A protein and the small-molecule ligand that binds it are described below.
Small molecule (SMILES): OC[C@H]1O[C@H](O[C@H]2[C@H](O)[C@@H](O)[C@@H](O)O[C@@H]2CO)[C@H](O)[C@@H](O)[C@@H]1O

Sequence of chain 1.A:
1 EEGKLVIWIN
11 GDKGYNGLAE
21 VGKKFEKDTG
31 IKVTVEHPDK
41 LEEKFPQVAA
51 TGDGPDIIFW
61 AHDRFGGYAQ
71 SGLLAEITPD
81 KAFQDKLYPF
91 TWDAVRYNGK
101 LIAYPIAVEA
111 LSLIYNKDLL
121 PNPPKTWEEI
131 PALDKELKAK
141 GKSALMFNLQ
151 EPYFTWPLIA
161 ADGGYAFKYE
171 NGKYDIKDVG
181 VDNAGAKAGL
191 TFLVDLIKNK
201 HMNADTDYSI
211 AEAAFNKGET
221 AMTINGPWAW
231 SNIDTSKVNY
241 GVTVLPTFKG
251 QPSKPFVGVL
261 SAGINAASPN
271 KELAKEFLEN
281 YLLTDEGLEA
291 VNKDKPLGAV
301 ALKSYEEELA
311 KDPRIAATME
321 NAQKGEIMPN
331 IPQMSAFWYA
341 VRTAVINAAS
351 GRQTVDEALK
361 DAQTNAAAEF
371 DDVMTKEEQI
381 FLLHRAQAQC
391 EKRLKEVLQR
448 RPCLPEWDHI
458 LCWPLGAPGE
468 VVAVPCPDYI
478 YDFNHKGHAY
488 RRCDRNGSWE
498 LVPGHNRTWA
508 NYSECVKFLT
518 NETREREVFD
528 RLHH

Binding-site contacts:
Ligand atom O2 contacts residue LYS13 of chain 1.A at 2.9 Å (salt-bridge).
Ligand atom O2 contacts residue ALA61 of chain 1.A at 3.8 Å.
Ligand atom O3 contacts residue ALA61 of chain 1.A at 3.6 Å.
Ligand atom C5 contacts residue GLU151 of chain 1.A at 3.9 Å.
Ligand atom C3 contacts residue ARG64 of chain 1.A at 3.9 Å.
Ligand atom O2 contacts residue TRP228 of chain 1.A at 3.8 Å.
Ligand atom O4 contacts residue TRP60 of chain 1.A at 3.7 Å.
Ligand atom O6 contacts residue PRO152 of chain 1.A at 3.3 Å.
Ligand atom O4 contacts residue ARG64 of chain 1.A at 2.8 Å (salt-bridge).
Ligand atom C1 contacts residue ASP12 of chain 1.A at 3.7 Å.
Ligand atom O6 contacts residue GLU151 of chain 1.A at 3.1 Å (salt-bridge).
Ligand atom C6 contacts residue PRO152 of chain 1.A at 3.6 Å (hydrophobic).
Ligand atom C6 contacts residue GLU151 of chain 1.A at 3.4 Å.
Ligand atom O4 contacts residue ARG342 of chain 1.A at 4.0 Å.
Ligand atom O6 contacts residue PHE154 of chain 1.A at 3.2 Å.
Ligand atom O5 contacts residue TYR153 of chain 1.A at 3.5 Å.
Ligand atom O3 contacts residue ASP63 of chain 1.A at 2.7 Å (salt-bridge).
Ligand atom C2 contacts residue TRP228 of chain 1.A at 3.8 Å (hydrophobic).
Ligand atom O3 contacts residue TRP60 of chain 1.A at 3.6 Å.
Ligand atom O6 contacts residue TYR153 of chain 1.A at 3.0 Å (h-bond).
Ligand atom C1 contacts residue LYS13 of chain 1.A at 3.7 Å.
Ligand atom O3 contacts residue GLU109 of chain 1.A at 3.8 Å.
Ligand atom C6 contacts residue ARG342 of chain 1.A at 3.5 Å.
Ligand atom C1 contacts residue TRP228 of chain 1.A at 3.7 Å (hydrophobic).
Ligand atom O1 contacts residue ASP12 of chain 1.A at 2.8 Å (salt-bridge).
Ligand atom C6 contacts residue TRP338 of chain 1.A at 3.7 Å (hydrophobic).
Ligand atom O2 contacts residue ASP63 of chain 1.A at 2.8 Å (salt-bridge).
Ligand atom O2 contacts residue GLU109 of chain 1.A at 3.0 Å (salt-bridge).
Ligand atom C3 contacts residue TRP60 of chain 1.A at 3.6 Å (hydrophobic).
Ligand atom C4 contacts residue ARG64 of chain 1.A at 3.6 Å.
Ligand atom O1 contacts residue LYS13 of chain 1.A at 2.9 Å (salt-bridge).
Ligand atom O3 contacts residue TRP338 of chain 1.A at 3.2 Å (h-bond).
Ligand atom C2 contacts residue LYS13 of chain 1.A at 3.8 Å.
Ligand atom O1 contacts residue ASN10 of chain 1.A at 3.2 Å (h-bond).
Ligand atom C3 contacts residue ASP63 of chain 1.A at 3.5 Å.
Ligand atom O2 contacts residue TRP60 of chain 1.A at 3.1 Å (h-bond).
Ligand atom C3 contacts residue TRP338 of chain 1.A at 3.8 Å (hydrophobic).
Ligand atom C4 contacts residue TRP338 of chain 1.A at 3.7 Å (hydrophobic).
Ligand atom O3 contacts residue ARG64 of chain 1.A at 2.8 Å (salt-bridge).
Ligand atom C2 contacts residue ASP63 of chain 1.A at 3.1 Å.